A protein and the small-molecule ligand that binds it are described below.
Small molecule (SMILES): CC(C)=CCS[P](=O)(O)OP(=O)(O)O

Sequence of chain 1.A:
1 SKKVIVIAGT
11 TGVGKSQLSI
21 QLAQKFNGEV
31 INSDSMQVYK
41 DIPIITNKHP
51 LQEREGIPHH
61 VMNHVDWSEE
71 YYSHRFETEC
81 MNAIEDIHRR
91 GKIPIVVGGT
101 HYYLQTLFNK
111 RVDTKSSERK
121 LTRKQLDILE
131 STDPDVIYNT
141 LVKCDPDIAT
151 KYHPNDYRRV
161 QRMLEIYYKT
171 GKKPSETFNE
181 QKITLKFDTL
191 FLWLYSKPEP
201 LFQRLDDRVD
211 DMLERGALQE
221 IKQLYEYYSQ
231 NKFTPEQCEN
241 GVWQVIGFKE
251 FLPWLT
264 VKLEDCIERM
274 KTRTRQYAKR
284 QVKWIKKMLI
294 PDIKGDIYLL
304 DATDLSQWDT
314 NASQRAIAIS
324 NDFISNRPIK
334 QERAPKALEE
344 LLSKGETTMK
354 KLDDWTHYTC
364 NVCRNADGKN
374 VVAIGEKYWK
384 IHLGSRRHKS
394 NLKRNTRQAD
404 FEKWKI

Binding-site contacts:
Ligand atom S9 contacts residue GLY12 of chain 1.A at 3.9 Å.
Ligand atom C14 contacts residue ARG208 of chain 1.A at 3.2 Å.
Ligand atom O7 contacts residue LYS15 of chain 1.A at 2.9 Å (salt-bridge).
Ligand atom O7 contacts residue MG1 of chain 1.F at 3.8 Å.
Ligand atom C14 contacts residue ILE45 of chain 1.A at 3.7 Å (hydrophobic).
Ligand atom C11 contacts residue THR11 of chain 1.A at 3.3 Å.
Ligand atom O5 contacts residue GLY14 of chain 1.A at 4.0 Å.
Ligand atom S9 contacts residue ARG208 of chain 1.A at 3.9 Å.
Ligand atom O6 contacts residue GLY12 of chain 1.A at 3.3 Å (h-bond).
Ligand atom O5 contacts residue SER16 of chain 1.A at 2.8 Å (h-bond).
Ligand atom O7 contacts residue THR11 of chain 1.A at 3.7 Å.
Ligand atom O5 contacts residue MG1 of chain 1.F at 2.4 Å.
Ligand atom C12 contacts residue ARG208 of chain 1.A at 3.5 Å.
Ligand atom O8 contacts residue GLN37 of chain 1.A at 3.3 Å (h-bond).
Ligand atom O6 contacts residue VAL13 of chain 1.A at 3.1 Å (h-bond).
Ligand atom P1 contacts residue GLY14 of chain 1.A at 3.7 Å.
Ligand atom O2 contacts residue GLY12 of chain 1.A at 3.7 Å.
Ligand atom P3 contacts residue MG1 of chain 1.F at 3.0 Å.
Ligand atom C12 contacts residue THR11 of chain 1.A at 3.7 Å.
Ligand atom O4 contacts residue GLY14 of chain 1.A at 3.1 Å (h-bond).
Ligand atom O6 contacts residue LYS15 of chain 1.A at 2.9 Å (salt-bridge).
Ligand atom S9 contacts residue THR11 of chain 1.A at 3.0 Å (h-bond).
Ligand atom O2 contacts residue MG1 of chain 1.F at 2.9 Å.
Ligand atom C13 contacts residue TYR280 of chain 1.A at 3.6 Å (hydrophobic).
Ligand atom O5 contacts residue LYS15 of chain 1.A at 3.1 Å (salt-bridge).
Ligand atom P1 contacts residue SER16 of chain 1.A at 3.9 Å.
Ligand atom O8 contacts residue MG1 of chain 1.F at 2.0 Å.
Ligand atom P3 contacts residue ASN47 of chain 1.A at 3.9 Å.
Ligand atom C10 contacts residue THR11 of chain 1.A at 3.7 Å.
Ligand atom O7 contacts residue GLY12 of chain 1.A at 4.0 Å.
Ligand atom P3 contacts residue GLY12 of chain 1.A at 4.0 Å.
Ligand atom P1 contacts residue MG1 of chain 1.F at 3.1 Å.
Ligand atom O8 contacts residue ASN47 of chain 1.A at 3.8 Å.
Ligand atom O6 contacts residue THR10 of chain 1.A at 3.8 Å.
Ligand atom O4 contacts residue LYS15 of chain 1.A at 3.4 Å (salt-bridge).
Ligand atom P1 contacts residue LYS15 of chain 1.A at 3.3 Å.
Ligand atom S9 contacts residue ASN47 of chain 1.A at 3.3 Å (h-bond).
Ligand atom O2 contacts residue ASN47 of chain 1.A at 3.7 Å.
Ligand atom O6 contacts residue GLY14 of chain 1.A at 3.1 Å (h-bond).
Ligand atom C13 contacts residue ARG208 of chain 1.A at 4.0 Å.